A small-molecule ligand and the protein it binds are described below.
Small molecule (SMILES): CC(=O)N[C@@H]1[C@@H](O)[C@H](O)[C@@H](CO)O[C@H]1O

Binding-site contacts:
Ligand atom C3 contacts residue ASN343 of chain 1.D at 3.9 Å.
Ligand atom N2 contacts residue ASN343 of chain 1.D at 2.8 Å (h-bond).
Ligand atom O6 contacts residue TRP399 of chain 1.D at 3.3 Å.
Ligand atom O7 contacts residue ASN343 of chain 1.D at 3.3 Å (h-bond).
Ligand atom C1 contacts residue ASN343 of chain 1.D at 1.5 Å.
Ligand atom C4 contacts residue ASN343 of chain 1.D at 4.3 Å.
Ligand atom O7 contacts residue ALA340 of chain 1.D at 4.4 Å.
Ligand atom C5 contacts residue ASN343 of chain 1.D at 3.8 Å.
Ligand atom C8 contacts residue LYS339 of chain 1.D at 3.8 Å.
Ligand atom O5 contacts residue TRP399 of chain 1.D at 4.2 Å.
Ligand atom C8 contacts residue ASN343 of chain 1.D at 4.2 Å.
Ligand atom C8 contacts residue ALA340 of chain 1.D at 4.0 Å (hydrophobic).
Ligand atom C7 contacts residue ASN343 of chain 1.D at 3.2 Å.
Ligand atom C2 contacts residue ASN343 of chain 1.D at 2.5 Å.
Ligand atom O5 contacts residue ASN343 of chain 1.D at 2.5 Å (h-bond).

Sequence of chain 1.D:
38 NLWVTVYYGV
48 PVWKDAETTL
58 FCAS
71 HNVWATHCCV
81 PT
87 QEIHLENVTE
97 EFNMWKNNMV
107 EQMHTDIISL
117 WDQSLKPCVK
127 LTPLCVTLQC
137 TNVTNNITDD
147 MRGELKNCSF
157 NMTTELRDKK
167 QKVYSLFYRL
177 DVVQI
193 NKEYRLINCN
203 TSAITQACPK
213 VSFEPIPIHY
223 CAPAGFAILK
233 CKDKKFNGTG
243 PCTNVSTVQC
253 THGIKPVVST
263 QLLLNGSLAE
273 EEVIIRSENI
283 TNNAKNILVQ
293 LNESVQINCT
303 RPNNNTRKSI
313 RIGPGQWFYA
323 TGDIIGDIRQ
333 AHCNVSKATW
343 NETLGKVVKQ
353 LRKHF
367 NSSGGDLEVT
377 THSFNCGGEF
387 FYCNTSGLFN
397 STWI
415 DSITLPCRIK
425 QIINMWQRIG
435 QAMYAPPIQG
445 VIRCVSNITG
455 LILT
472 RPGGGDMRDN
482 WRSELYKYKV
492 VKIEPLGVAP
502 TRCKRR